A protein and the small-molecule ligand that binds it are described below.
Small molecule (SMILES): CC(=O)N[C@@H]1[C@@H](O)[C@H](O)[C@@H](CO)O[C@H]1O

Binding-site contacts:
Ligand atom C3 contacts residue ASN65 of chain 1.B at 3.8 Å.
Ligand atom C7 contacts residue ILE361 of chain 1.B at 4.5 Å (hydrophobic).
Ligand atom O7 contacts residue ASN65 of chain 1.B at 3.7 Å.
Ligand atom C8 contacts residue ILE392 of chain 1.B at 4.1 Å (hydrophobic).
Ligand atom N2 contacts residue ASN65 of chain 1.B at 2.9 Å (h-bond).
Ligand atom C2 contacts residue ASN65 of chain 1.B at 2.4 Å.
Ligand atom C5 contacts residue ASN65 of chain 1.B at 3.7 Å.
Ligand atom N2 contacts residue ILE361 of chain 1.B at 4.4 Å.
Ligand atom C8 contacts residue ILE361 of chain 1.B at 4.0 Å (hydrophobic).
Ligand atom C4 contacts residue ASN65 of chain 1.B at 4.2 Å.
Ligand atom C7 contacts residue ASN65 of chain 1.B at 3.5 Å.
Ligand atom O7 contacts residue LYS62 of chain 1.B at 4.1 Å.
Ligand atom C1 contacts residue ASN65 of chain 1.B at 1.4 Å.
Ligand atom O5 contacts residue ASN65 of chain 1.B at 2.4 Å (h-bond).

Sequence of chain 1.B:
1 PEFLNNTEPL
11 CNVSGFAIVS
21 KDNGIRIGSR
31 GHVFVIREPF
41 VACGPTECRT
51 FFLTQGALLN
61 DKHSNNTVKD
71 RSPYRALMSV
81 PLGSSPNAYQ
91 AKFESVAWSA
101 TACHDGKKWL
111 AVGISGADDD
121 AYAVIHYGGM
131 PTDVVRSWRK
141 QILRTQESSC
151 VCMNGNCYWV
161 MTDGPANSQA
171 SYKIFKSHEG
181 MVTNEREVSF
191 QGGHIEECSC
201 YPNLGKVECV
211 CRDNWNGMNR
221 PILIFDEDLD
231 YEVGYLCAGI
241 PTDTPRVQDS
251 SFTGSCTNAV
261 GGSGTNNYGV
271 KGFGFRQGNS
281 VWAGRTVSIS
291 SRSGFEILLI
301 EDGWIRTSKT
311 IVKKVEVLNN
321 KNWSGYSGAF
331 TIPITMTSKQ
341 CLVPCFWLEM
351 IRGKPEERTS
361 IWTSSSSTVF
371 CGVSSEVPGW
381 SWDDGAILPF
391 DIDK